Binding-site contacts:
Ligand atom O7 contacts residue ASN318 of chain 1.B at 4.0 Å.
Ligand atom O5 contacts residue ASN318 of chain 1.B at 2.3 Å (h-bond).
Ligand atom O6 contacts residue ILE306 of chain 1.B at 4.1 Å.
Ligand atom C2 contacts residue PRO307 of chain 1.B at 4.4 Å (hydrophobic).
Ligand atom C6 contacts residue ILE321 of chain 1.B at 4.2 Å (hydrophobic).
Ligand atom C6 contacts residue ILE306 of chain 1.B at 3.4 Å (hydrophobic).
Ligand atom O3 contacts residue VAL142 of chain 1.B at 4.0 Å.
Ligand atom C7 contacts residue ASN318 of chain 1.B at 3.7 Å.
Ligand atom O3 contacts residue PRO307 of chain 1.B at 4.2 Å.
Ligand atom O5 contacts residue ILE321 of chain 1.B at 4.5 Å.
Ligand atom C4 contacts residue ILE306 of chain 1.B at 4.0 Å (hydrophobic).
Ligand atom C8 contacts residue TYR381 of chain 1.B at 3.5 Å (hydrophobic).
Ligand atom C1 contacts residue ASN318 of chain 1.B at 1.4 Å.
Ligand atom C2 contacts residue ASN318 of chain 1.B at 2.5 Å.
Ligand atom C1 contacts residue SER320 of chain 1.B at 3.9 Å.
Ligand atom O5 contacts residue SER320 of chain 1.B at 3.8 Å.
Ligand atom O6 contacts residue PRO307 of chain 1.B at 3.4 Å.
Ligand atom C5 contacts residue SER320 of chain 1.B at 4.1 Å.
Ligand atom O5 contacts residue ILE306 of chain 1.B at 3.7 Å.
Ligand atom C4 contacts residue ASN318 of chain 1.B at 4.2 Å.
Ligand atom N2 contacts residue ASN318 of chain 1.B at 3.0 Å (h-bond).
Ligand atom C5 contacts residue ILE306 of chain 1.B at 3.9 Å (hydrophobic).
Ligand atom O6 contacts residue ILE321 of chain 1.B at 3.2 Å.
Ligand atom O6 contacts residue SER320 of chain 1.B at 3.6 Å.
Ligand atom C3 contacts residue VAL142 of chain 1.B at 4.4 Å (hydrophobic).
Ligand atom O7 contacts residue PRO307 of chain 1.B at 3.8 Å.
Ligand atom C3 contacts residue ASN318 of chain 1.B at 3.8 Å.
Ligand atom C5 contacts residue ASN318 of chain 1.B at 3.6 Å.
Ligand atom C6 contacts residue GLN141 of chain 1.B at 4.5 Å.
Ligand atom C6 contacts residue SER320 of chain 1.B at 4.5 Å.

Sequence of chain 1.B:
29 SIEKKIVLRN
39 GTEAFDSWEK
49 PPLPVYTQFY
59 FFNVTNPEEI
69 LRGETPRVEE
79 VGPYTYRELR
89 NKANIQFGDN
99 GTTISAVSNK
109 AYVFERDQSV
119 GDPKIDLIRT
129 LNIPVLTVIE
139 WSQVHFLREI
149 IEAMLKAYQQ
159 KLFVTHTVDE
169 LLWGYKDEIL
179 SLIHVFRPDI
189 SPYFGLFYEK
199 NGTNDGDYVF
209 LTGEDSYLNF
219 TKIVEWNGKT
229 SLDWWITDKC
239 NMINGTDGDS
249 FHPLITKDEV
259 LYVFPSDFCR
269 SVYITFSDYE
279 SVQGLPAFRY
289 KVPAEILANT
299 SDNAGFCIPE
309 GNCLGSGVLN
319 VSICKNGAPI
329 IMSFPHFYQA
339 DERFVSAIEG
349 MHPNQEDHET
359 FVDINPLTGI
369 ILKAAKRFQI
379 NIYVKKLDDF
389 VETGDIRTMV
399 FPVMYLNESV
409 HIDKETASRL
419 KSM

A small-molecule ligand and the protein it binds are described below.
Small molecule (SMILES): CC(=O)N[C@H]1[C@H](O[C@H]2[C@H](O)[C@@H](NC(C)=O)CO[C@@H]2CO)O[C@H](CO)[C@@H](O[C@@H]2O[C@H](CO)[C@@H](O)[C@H](O)[C@@H]2O)[C@@H]1O